A small-molecule ligand and the protein it binds are described below.
Small molecule (SMILES): CC[C@H](C)[C@@H](C=O)NC(=O)[C@H](CO)NC(=O)[C@H](CCCCN)NC(=O)[C@@H](N)C(C)C

Binding-site contacts:
Ligand atom CG2 contacts residue PHE71 of chain 16.A at 4.0 Å (hydrophobic).
Ligand atom CD1 contacts residue THR349 of chain 16.A at 4.3 Å.

Sequence of chain 16.A:
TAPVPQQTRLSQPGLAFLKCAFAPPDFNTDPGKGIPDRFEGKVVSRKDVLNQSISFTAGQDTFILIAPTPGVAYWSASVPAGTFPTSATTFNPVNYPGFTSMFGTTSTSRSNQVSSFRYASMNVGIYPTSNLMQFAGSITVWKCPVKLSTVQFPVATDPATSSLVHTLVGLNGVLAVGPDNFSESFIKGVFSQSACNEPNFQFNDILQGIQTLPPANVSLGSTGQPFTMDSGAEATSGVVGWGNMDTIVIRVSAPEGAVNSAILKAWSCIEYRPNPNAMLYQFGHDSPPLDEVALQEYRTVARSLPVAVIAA